Sequence of chain 2.A:
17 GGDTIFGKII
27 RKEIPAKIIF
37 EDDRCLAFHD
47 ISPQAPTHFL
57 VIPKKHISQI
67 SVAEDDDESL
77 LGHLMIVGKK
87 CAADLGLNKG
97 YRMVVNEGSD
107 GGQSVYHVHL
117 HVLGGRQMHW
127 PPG

Binding-site contacts:
Ligand atom P contacts residue SER110 of chain 1.A at 3.6 Å.
Ligand atom O3' contacts residue ASP46 of chain 1.A at 2.6 Å (salt-bridge).
Ligand atom O4' contacts residue PHE22 of chain 1.A at 3.4 Å.
Ligand atom P contacts residue HIS115 of chain 1.A at 3.5 Å.
Ligand atom N1 contacts residue ILE25 of chain 1.A at 4.0 Å.
Ligand atom O2P contacts residue VAL111 of chain 1.A at 3.0 Å (h-bond).
Ligand atom C2 contacts residue HIS45 of chain 1.A at 3.6 Å.
Ligand atom O4' contacts residue LEU56 of chain 1.A at 3.6 Å.
Ligand atom C6 contacts residue ILE47 of chain 1.A at 4.0 Å (hydrophobic).
Ligand atom N6 contacts residue ILE21 of chain 1.A at 3.8 Å.
Ligand atom P contacts residue ASN102 of chain 1.A at 3.9 Å.
Ligand atom O3P contacts residue HIS115 of chain 1.A at 2.5 Å (h-bond).
Ligand atom N6 contacts residue ILE30 of chain 1.A at 3.9 Å.
Ligand atom O3P contacts residue ASN102 of chain 1.A at 3.8 Å.
Ligand atom N7 contacts residue ILE21 of chain 1.A at 3.8 Å.
Ligand atom O3' contacts residue HIS117 of chain 1.A at 3.4 Å.
Ligand atom C2 contacts residue PHE44 of chain 1.A at 3.8 Å (hydrophobic).
Ligand atom N9 contacts residue ILE47 of chain 1.A at 3.8 Å.
Ligand atom O1P contacts residue GLN109 of chain 1.A at 3.5 Å.
Ligand atom C5' contacts residue VAL111 of chain 1.A at 3.8 Å (hydrophobic).
Ligand atom C5 contacts residue ILE47 of chain 1.A at 3.6 Å (hydrophobic).
Ligand atom O1P contacts residue GLY108 of chain 1.A at 3.3 Å (h-bond).
Ligand atom C4' contacts residue ASP46 of chain 1.A at 4.0 Å.
Ligand atom C4 contacts residue ILE47 of chain 1.A at 3.4 Å (hydrophobic).
Ligand atom C2 contacts residue ILE47 of chain 1.A at 3.4 Å (hydrophobic).
Ligand atom N1 contacts residue ILE47 of chain 1.A at 3.7 Å.
Ligand atom O2P contacts residue GLN109 of chain 1.A at 3.7 Å.
Ligand atom C2' contacts residue ASP46 of chain 1.A at 3.5 Å.
Ligand atom O1P contacts residue ASN102 of chain 1.A at 2.8 Å (h-bond).
Ligand atom C3' contacts residue ASP46 of chain 1.A at 3.6 Å.
Ligand atom O4' contacts residue ASP46 of chain 1.A at 3.9 Å.
Ligand atom N3 contacts residue ILE47 of chain 1.A at 3.2 Å (h-bond).
Ligand atom O1P contacts residue SER110 of chain 1.A at 3.5 Å (h-bond).
Ligand atom O3P contacts residue HIS117 of chain 1.A at 2.7 Å (h-bond).
Ligand atom N3 contacts residue ASP46 of chain 1.A at 3.8 Å.
Ligand atom O5' contacts residue SER110 of chain 1.A at 3.4 Å.
Ligand atom C5' contacts residue SER110 of chain 1.A at 3.8 Å.
Ligand atom O2P contacts residue SER110 of chain 1.A at 2.8 Å (h-bond).
Ligand atom C1' contacts residue ASP46 of chain 1.A at 3.5 Å.
Ligand atom O2P contacts residue HIS115 of chain 1.A at 3.3 Å.

Sequence of chain 1.A:
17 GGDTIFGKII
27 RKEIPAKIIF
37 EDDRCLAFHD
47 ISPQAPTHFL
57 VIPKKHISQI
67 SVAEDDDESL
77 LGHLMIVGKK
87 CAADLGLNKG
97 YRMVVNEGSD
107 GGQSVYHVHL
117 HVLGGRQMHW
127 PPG

A small-molecule ligand and the protein it binds are described below.
Small molecule (SMILES): Nc1ncnc2c1ncn2[C@H]1C[C@H](O)[C@@H](COP(=O)(O)O)O1